Binding-site contacts:
Ligand atom N4 contacts residue TYR178 of chain 1.B at 3.6 Å (h-bond).
Ligand atom C2 contacts residue TYR178 of chain 1.B at 3.5 Å (hydrophobic).
Ligand atom O1B contacts residue ALA132 of chain 1.B at 2.8 Å (h-bond).
Ligand atom O2 contacts residue HIS28 of chain 1.B at 2.8 Å (h-bond).
Ligand atom N3 contacts residue TYR178 of chain 1.B at 3.4 Å.
Ligand atom C5 contacts residue TYR178 of chain 1.B at 3.6 Å (hydrophobic).
Ligand atom O4M contacts residue ASN14 of chain 1.B at 2.9 Å (h-bond).
Ligand atom O2 contacts residue GLY26 of chain 1.B at 3.7 Å.
Ligand atom C5M contacts residue TYR178 of chain 1.B at 3.8 Å (hydrophobic).
Ligand atom C4M contacts residue ASN14 of chain 1.B at 3.6 Å.
Ligand atom C2 contacts residue HIS28 of chain 1.B at 3.6 Å.
Ligand atom O3' contacts residue TYR27 of chain 1.B at 3.7 Å.
Ligand atom O3M contacts residue ASP133 of chain 1.B at 2.8 Å (salt-bridge).
Ligand atom O2 contacts residue TYR178 of chain 1.B at 3.6 Å.
Ligand atom N3 contacts residue TYR27 of chain 1.B at 3.7 Å.
Ligand atom O4M contacts residue ASP133 of chain 1.B at 2.9 Å (salt-bridge).
Ligand atom C6 contacts residue TYR178 of chain 1.B at 3.6 Å (hydrophobic).
Ligand atom O4' contacts residue TYR178 of chain 1.B at 3.7 Å.
Ligand atom O3B contacts residue ASP133 of chain 1.B at 3.8 Å.
Ligand atom N1 contacts residue TYR178 of chain 1.B at 3.5 Å.
Ligand atom C2 contacts residue TYR27 of chain 1.B at 3.8 Å (hydrophobic).
Ligand atom C1M contacts residue ASP133 of chain 1.B at 3.4 Å.
Ligand atom O4M contacts residue TYR34 of chain 1.B at 3.7 Å.
Ligand atom C4' contacts residue GLY175 of chain 1.B at 3.6 Å.
Ligand atom C4 contacts residue TYR178 of chain 1.B at 3.5 Å (hydrophobic).
Ligand atom C4 contacts residue TYR27 of chain 1.B at 3.7 Å (hydrophobic).
Ligand atom O4M contacts residue LYS12 of chain 1.B at 3.4 Å (salt-bridge).
Ligand atom O1B contacts residue SER131 of chain 1.B at 3.7 Å.
Ligand atom O3M contacts residue LYS12 of chain 1.B at 3.4 Å (salt-bridge).
Ligand atom C5M contacts residue LEU211 of chain 1.B at 3.7 Å (hydrophobic).
Ligand atom N4 contacts residue HIS28 of chain 1.B at 3.0 Å (h-bond).
Ligand atom O2M contacts residue TYR178 of chain 1.B at 2.7 Å (h-bond).
Ligand atom PB contacts residue SER131 of chain 1.B at 3.6 Å.
Ligand atom O4' contacts residue GLY175 of chain 1.B at 3.5 Å.
Ligand atom C2M contacts residue ASP133 of chain 1.B at 3.4 Å.
Ligand atom O2 contacts residue TYR27 of chain 1.B at 3.5 Å.
Ligand atom C3M contacts residue ASP133 of chain 1.B at 3.6 Å.
Ligand atom O2B contacts residue SER131 of chain 1.B at 2.7 Å (h-bond).
Ligand atom N3 contacts residue HIS28 of chain 1.B at 3.0 Å (h-bond).
Ligand atom C4M contacts residue LEU17 of chain 1.B at 3.4 Å (hydrophobic).

Sequence of chain 1.B:
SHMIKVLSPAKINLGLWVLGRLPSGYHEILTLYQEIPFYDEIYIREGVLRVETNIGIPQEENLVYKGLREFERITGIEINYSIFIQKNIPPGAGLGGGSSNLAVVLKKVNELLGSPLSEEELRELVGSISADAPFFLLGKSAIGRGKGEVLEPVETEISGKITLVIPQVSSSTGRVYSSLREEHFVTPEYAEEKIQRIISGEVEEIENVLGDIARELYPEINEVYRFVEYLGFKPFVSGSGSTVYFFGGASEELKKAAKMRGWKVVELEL

This small molecule binds to this protein.
Small molecule (SMILES): C[C@](O)(CO)[C@H](O)CO[P](=O)(O)O[P](=O)(O)OC[C@H]1O[C@@H](n2ccc(N)nc2=O)[C@H](O)[C@@H]1O